Binding-site contacts:
Ligand atom C1 contacts residue ASN223 of chain 1.M at 1.4 Å.
Ligand atom C3 contacts residue THR221 of chain 1.M at 4.1 Å.
Ligand atom C2 contacts residue THR221 of chain 1.M at 4.0 Å.
Ligand atom C8 contacts residue THR221 of chain 1.M at 3.8 Å.
Ligand atom C5 contacts residue ASN223 of chain 1.M at 3.7 Å.
Ligand atom C7 contacts residue LYS227 of chain 1.M at 3.9 Å.
Ligand atom O7 contacts residue LEU228 of chain 1.M at 3.5 Å.
Ligand atom O7 contacts residue THR221 of chain 1.M at 3.1 Å (h-bond).
Ligand atom C7 contacts residue LEU228 of chain 1.M at 4.0 Å (hydrophobic).
Ligand atom C8 contacts residue LEU228 of chain 1.M at 3.4 Å (hydrophobic).
Ligand atom N2 contacts residue THR221 of chain 1.M at 2.8 Å (h-bond).
Ligand atom C2 contacts residue ASN223 of chain 1.M at 2.5 Å.
Ligand atom C7 contacts residue ASN223 of chain 1.M at 3.8 Å.
Ligand atom O7 contacts residue ASN223 of chain 1.M at 3.9 Å.
Ligand atom N2 contacts residue ASN223 of chain 1.M at 2.9 Å (h-bond).
Ligand atom O7 contacts residue LYS227 of chain 1.M at 3.2 Å (salt-bridge).
Ligand atom C7 contacts residue THR221 of chain 1.M at 2.9 Å.
Ligand atom O5 contacts residue ASN223 of chain 1.M at 2.4 Å (h-bond).
Ligand atom C4 contacts residue ASN223 of chain 1.M at 4.2 Å.
Ligand atom C8 contacts residue LYS227 of chain 1.M at 4.2 Å.
Ligand atom C1 contacts residue THR221 of chain 1.M at 4.2 Å.
Ligand atom C3 contacts residue ASN223 of chain 1.M at 3.8 Å.

The small molecule below binds the protein below.
Small molecule (SMILES): CC(=O)N[C@@H]1[C@@H](O)[C@H](O)[C@@H](CO)O[C@H]1O

Sequence of chain 1.M:
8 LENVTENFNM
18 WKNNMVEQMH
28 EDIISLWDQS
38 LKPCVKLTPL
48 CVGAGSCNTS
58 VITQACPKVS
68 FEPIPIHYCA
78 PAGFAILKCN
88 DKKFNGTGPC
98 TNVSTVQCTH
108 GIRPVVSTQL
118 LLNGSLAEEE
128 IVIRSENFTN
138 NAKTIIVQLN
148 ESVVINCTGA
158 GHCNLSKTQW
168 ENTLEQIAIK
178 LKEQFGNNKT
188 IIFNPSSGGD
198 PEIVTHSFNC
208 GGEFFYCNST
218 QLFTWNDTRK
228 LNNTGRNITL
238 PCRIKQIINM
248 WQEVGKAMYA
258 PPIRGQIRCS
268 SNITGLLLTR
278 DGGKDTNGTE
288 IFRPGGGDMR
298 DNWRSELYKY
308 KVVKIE